The small molecule below binds the protein below.
Small molecule (SMILES): CC(=O)N[C@@H]1[C@@H](O)[C@H](O)[C@@H](CO)O[C@H]1O

Binding-site contacts:
Ligand atom O5 contacts residue ASN80 of chain 1.C at 2.3 Å (h-bond).
Ligand atom C4 contacts residue ASN80 of chain 1.C at 4.2 Å.
Ligand atom C1 contacts residue ASN80 of chain 1.C at 1.4 Å.
Ligand atom O6 contacts residue HIS119 of chain 1.C at 3.4 Å (h-bond).
Ligand atom N2 contacts residue ASN80 of chain 1.C at 2.9 Å (h-bond).
Ligand atom O7 contacts residue ASN80 of chain 1.C at 4.3 Å.
Ligand atom C8 contacts residue ASN80 of chain 1.C at 4.3 Å.
Ligand atom C1 contacts residue HIS119 of chain 1.C at 4.1 Å.
Ligand atom C5 contacts residue ASN80 of chain 1.C at 3.6 Å.
Ligand atom C2 contacts residue ASN80 of chain 1.C at 2.5 Å.
Ligand atom C6 contacts residue HIS119 of chain 1.C at 4.1 Å.
Ligand atom C5 contacts residue HIS119 of chain 1.C at 4.2 Å.
Ligand atom O6 contacts residue ASN80 of chain 1.C at 4.5 Å.
Ligand atom C3 contacts residue ASN80 of chain 1.C at 3.8 Å.
Ligand atom C8 contacts residue LEU79 of chain 1.C at 3.8 Å (hydrophobic).
Ligand atom C7 contacts residue ASN80 of chain 1.C at 3.9 Å.
Ligand atom O5 contacts residue HIS119 of chain 1.C at 3.6 Å (h-bond).
Ligand atom C8 contacts residue PRO78 of chain 1.C at 3.8 Å (hydrophobic).

Sequence of chain 1.C:
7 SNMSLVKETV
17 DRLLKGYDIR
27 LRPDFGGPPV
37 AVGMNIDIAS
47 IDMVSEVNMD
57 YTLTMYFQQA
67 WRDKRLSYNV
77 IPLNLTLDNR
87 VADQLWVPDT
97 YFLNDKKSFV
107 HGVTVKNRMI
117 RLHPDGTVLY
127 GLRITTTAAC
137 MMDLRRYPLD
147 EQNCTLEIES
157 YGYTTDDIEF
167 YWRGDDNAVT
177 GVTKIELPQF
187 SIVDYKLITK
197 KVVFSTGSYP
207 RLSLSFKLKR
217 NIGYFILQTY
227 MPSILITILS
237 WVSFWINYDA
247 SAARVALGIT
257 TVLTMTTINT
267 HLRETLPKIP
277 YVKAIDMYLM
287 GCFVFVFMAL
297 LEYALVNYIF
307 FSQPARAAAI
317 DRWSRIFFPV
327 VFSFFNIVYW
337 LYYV